A small-molecule ligand and the protein it binds are described below.
Small molecule (SMILES): CC[C@H](C)[C@H](NC(=O)[C@@H](NC(=O)[C@@H]1CCCN1C(=O)[C@H](Cc1ccccc1)NC(=O)[C@H](CC(=O)O)NC(=O)[C@@H]1CCCN1C(=O)CNC(=O)[C@H](Cc1ccccc1)NC(=O)[C@H](CCC(N)=O)NC(=O)[C@@H](N)CCCN=C(N)N)[C@@H](C)O)C(=O)O

Sequence of chain 1.A:
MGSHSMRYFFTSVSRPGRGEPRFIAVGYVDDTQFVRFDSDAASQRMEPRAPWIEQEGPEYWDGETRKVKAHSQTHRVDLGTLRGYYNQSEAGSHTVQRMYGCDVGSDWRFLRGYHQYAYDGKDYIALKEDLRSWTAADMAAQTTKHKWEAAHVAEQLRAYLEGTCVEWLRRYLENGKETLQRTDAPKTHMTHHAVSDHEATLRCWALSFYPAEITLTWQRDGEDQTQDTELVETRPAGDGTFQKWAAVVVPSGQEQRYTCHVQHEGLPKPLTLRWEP

Binding-site contacts:
Ligand atom OD1 contacts residue ALA70 of chain 1.A at 3.5 Å (h-bond).
Ligand atom OXT contacts residue THR144 of chain 1.A at 2.7 Å (h-bond).
Ligand atom O contacts residue LYS67 of chain 1.A at 2.9 Å (salt-bridge).
Ligand atom CG contacts residue TYR100 of chain 1.A at 3.5 Å (hydrophobic).
Ligand atom NE2 contacts residue MET46 of chain 1.A at 3.1 Å.
Ligand atom CG1 contacts residue ASP78 of chain 1.A at 3.5 Å.
Ligand atom NE2 contacts residue GLU64 of chain 1.A at 2.9 Å (salt-bridge).
Ligand atom N contacts residue TYR160 of chain 1.A at 3.5 Å.
Ligand atom CA contacts residue TYR172 of chain 1.A at 3.5 Å (hydrophobic).
Ligand atom CA contacts residue ASP78 of chain 1.A at 3.4 Å.
Ligand atom C contacts residue TYR8 of chain 1.A at 3.5 Å (hydrophobic).
Ligand atom N contacts residue TYR100 of chain 1.A at 2.9 Å (h-bond).
Ligand atom O contacts residue TYR160 of chain 1.A at 2.7 Å (h-bond).
Ligand atom CZ contacts residue TYR100 of chain 1.A at 3.4 Å (hydrophobic).
Ligand atom CD contacts residue GLU64 of chain 1.A at 3.3 Å.
Ligand atom CB contacts residue TRP168 of chain 1.A at 3.4 Å (hydrophobic).
Ligand atom CB contacts residue TYR100 of chain 1.A at 3.4 Å (hydrophobic).
Ligand atom N contacts residue TYR8 of chain 1.A at 2.8 Å (h-bond).
Ligand atom OE1 contacts residue VAL68 of chain 1.A at 3.5 Å.
Ligand atom CG contacts residue THR74 of chain 1.A at 3.5 Å.
Ligand atom OG1 contacts residue LYS147 of chain 1.A at 2.8 Å (salt-bridge).
Ligand atom O contacts residue TRP148 of chain 1.A at 2.9 Å (h-bond).
Ligand atom OD2 contacts residue THR74 of chain 1.A at 3.5 Å (h-bond).
Ligand atom CB contacts residue ASP78 of chain 1.A at 3.4 Å.
Ligand atom CD1 contacts residue TYR160 of chain 1.A at 3.5 Å (hydrophobic).
Ligand atom N contacts residue TYR172 of chain 1.A at 2.7 Å (h-bond).
Ligand atom NH1 contacts residue GLU64 of chain 1.A at 2.9 Å (salt-bridge).
Ligand atom CA contacts residue TYR8 of chain 1.A at 3.5 Å (hydrophobic).
Ligand atom CB contacts residue GLU64 of chain 1.A at 3.4 Å.
Ligand atom CE2 contacts residue TYR100 of chain 1.A at 3.5 Å (hydrophobic).
Ligand atom CG contacts residue GLU64 of chain 1.A at 3.4 Å.
Ligand atom N contacts residue GLU64 of chain 1.A at 3.0 Å (salt-bridge).
Ligand atom CA contacts residue TYR100 of chain 1.A at 3.4 Å (hydrophobic).
Ligand atom N contacts residue ASP78 of chain 1.A at 2.8 Å (salt-bridge).
Ligand atom CD1 contacts residue ARG98 of chain 1.A at 3.5 Å.
Ligand atom O contacts residue LYS147 of chain 1.A at 2.9 Å (salt-bridge).
Ligand atom O contacts residue THR74 of chain 1.A at 3.3 Å (h-bond).
Ligand atom O contacts residue LYS147 of chain 1.A at 3.3 Å (salt-bridge).
Ligand atom C contacts residue LYS147 of chain 1.A at 3.5 Å.
Ligand atom OD1 contacts residue THR74 of chain 1.A at 2.9 Å (h-bond).